Sequence of chain 1.D:
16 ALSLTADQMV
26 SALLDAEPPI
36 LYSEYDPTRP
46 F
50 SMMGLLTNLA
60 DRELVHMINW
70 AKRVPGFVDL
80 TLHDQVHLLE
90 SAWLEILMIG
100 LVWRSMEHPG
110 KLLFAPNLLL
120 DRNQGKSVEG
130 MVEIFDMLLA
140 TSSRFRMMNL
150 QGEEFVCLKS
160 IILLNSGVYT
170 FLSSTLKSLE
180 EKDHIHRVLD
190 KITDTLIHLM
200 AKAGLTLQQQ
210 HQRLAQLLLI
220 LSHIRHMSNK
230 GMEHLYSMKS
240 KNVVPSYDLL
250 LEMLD

The protein below binds the small molecule below.
Small molecule (SMILES): CCN(CC)CCOc1ccc(/C(=C(/Cl)c2ccccc2)c2ccccc2)cc1

Binding-site contacts:
Ligand atom C24 contacts residue PHE113 of chain 1.D at 4.0 Å (hydrophobic).
Ligand atom O contacts residue VAL242 of chain 1.D at 3.8 Å.
Ligand atom C7 contacts residue TRP92 of chain 1.D at 3.9 Å (hydrophobic).
Ligand atom C2 contacts residue ASP60 of chain 1.D at 3.5 Å.
Ligand atom C25 contacts residue LEU55 of chain 1.D at 3.7 Å (hydrophobic).
Ligand atom N1 contacts residue VAL242 of chain 1.D at 2.7 Å (h-bond).
Ligand atom C26 contacts residue VAL242 of chain 1.D at 3.3 Å (hydrophobic).
Ligand atom C6 contacts residue LEU234 of chain 1.D at 3.8 Å (hydrophobic).
Ligand atom C4 contacts residue VAL242 of chain 1.D at 3.3 Å (hydrophobic).
Ligand atom C4 contacts residue THR56 of chain 1.D at 3.7 Å.
Ligand atom C27 contacts residue VAL242 of chain 1.D at 3.5 Å (hydrophobic).
Ligand atom C11 contacts residue LEU234 of chain 1.D at 3.6 Å (hydrophobic).
Ligand atom C4 contacts residue ASP60 of chain 1.D at 3.1 Å.
Ligand atom C7 contacts residue ALA59 of chain 1.D at 3.4 Å (hydrophobic).
Ligand atom C26 contacts residue ASN241 of chain 1.D at 3.5 Å.
Ligand atom C18 contacts residue GLY230 of chain 1.D at 3.5 Å.
Ligand atom C3 contacts residue TRP92 of chain 1.D at 3.6 Å (hydrophobic).
Ligand atom C5 contacts residue ALA59 of chain 1.D at 3.7 Å (hydrophobic).
Ligand atom C11 contacts residue THR56 of chain 1.D at 3.8 Å.
Ligand atom O contacts residue LEU234 of chain 1.D at 4.0 Å.
Ligand atom C18 contacts residue LEU234 of chain 1.D at 3.7 Å (hydrophobic).
Ligand atom C8 contacts residue LEU93 of chain 1.D at 3.9 Å (hydrophobic).
Ligand atom C26 contacts residue ASP60 of chain 1.D at 3.0 Å.
Ligand atom C17 contacts residue HIS233 of chain 1.D at 3.6 Å.
Ligand atom C17 contacts residue ILE133 of chain 1.D at 3.5 Å (hydrophobic).
Ligand atom C22 contacts residue LEU96 of chain 1.D at 3.8 Å (hydrophobic).
Ligand atom C3 contacts residue VAL242 of chain 1.D at 3.5 Å (hydrophobic).
Ligand atom C16 contacts residue MET130 of chain 1.D at 3.8 Å (hydrophobic).
Ligand atom C23 contacts residue GLU62 of chain 1.D at 3.6 Å.
Ligand atom C16 contacts residue ILE133 of chain 1.D at 3.7 Å (hydrophobic).
Ligand atom C27 contacts residue PRO244 of chain 1.D at 3.5 Å (hydrophobic).
Ligand atom N1 contacts residue ASP60 of chain 1.D at 3.5 Å (salt-bridge).
Ligand atom C11 contacts residue MET52 of chain 1.D at 3.5 Å (hydrophobic).
Ligand atom C8 contacts residue ALA59 of chain 1.D at 3.7 Å (hydrophobic).
Ligand atom C27 contacts residue ASN241 of chain 1.D at 3.2 Å.
Ligand atom C5 contacts residue THR56 of chain 1.D at 3.9 Å.
Ligand atom C2 contacts residue LEU63 of chain 1.D at 3.9 Å (hydrophobic).
Ligand atom C2 contacts residue ALA59 of chain 1.D at 3.8 Å (hydrophobic).
Ligand atom CL contacts residue LEU137 of chain 1.D at 3.9 Å.
Ligand atom C10 contacts residue LEU55 of chain 1.D at 3.9 Å (hydrophobic).